Binding-site contacts:
Ligand atom O5 contacts residue LEU53 of chain 1.A at 3.8 Å.
Ligand atom C3 contacts residue ASN50 of chain 1.A at 3.7 Å.
Ligand atom C4 contacts residue ASN50 of chain 1.A at 4.2 Å.
Ligand atom C2 contacts residue ASN50 of chain 1.A at 2.4 Å.
Ligand atom C5 contacts residue THR52 of chain 1.A at 3.6 Å.
Ligand atom C8 contacts residue ASN50 of chain 1.A at 3.7 Å.
Ligand atom O5 contacts residue ASN50 of chain 1.A at 2.3 Å (h-bond).
Ligand atom C1 contacts residue THR52 of chain 1.A at 3.4 Å.
Ligand atom O6 contacts residue LEU53 of chain 1.A at 3.5 Å.
Ligand atom O6 contacts residue THR52 of chain 1.A at 3.2 Å (h-bond).
Ligand atom C7 contacts residue ASN50 of chain 1.A at 3.4 Å.
Ligand atom C6 contacts residue THR52 of chain 1.A at 4.0 Å.
Ligand atom C1 contacts residue ASN50 of chain 1.A at 1.4 Å.
Ligand atom C5 contacts residue ASN50 of chain 1.A at 3.6 Å.
Ligand atom O5 contacts residue THR52 of chain 1.A at 3.3 Å (h-bond).
Ligand atom O7 contacts residue ASN50 of chain 1.A at 4.2 Å.
Ligand atom C6 contacts residue LEU53 of chain 1.A at 3.8 Å (hydrophobic).
Ligand atom C5 contacts residue LEU53 of chain 1.A at 4.5 Å (hydrophobic).
Ligand atom N2 contacts residue ASN50 of chain 1.A at 2.8 Å (h-bond).

Sequence of chain 1.A:
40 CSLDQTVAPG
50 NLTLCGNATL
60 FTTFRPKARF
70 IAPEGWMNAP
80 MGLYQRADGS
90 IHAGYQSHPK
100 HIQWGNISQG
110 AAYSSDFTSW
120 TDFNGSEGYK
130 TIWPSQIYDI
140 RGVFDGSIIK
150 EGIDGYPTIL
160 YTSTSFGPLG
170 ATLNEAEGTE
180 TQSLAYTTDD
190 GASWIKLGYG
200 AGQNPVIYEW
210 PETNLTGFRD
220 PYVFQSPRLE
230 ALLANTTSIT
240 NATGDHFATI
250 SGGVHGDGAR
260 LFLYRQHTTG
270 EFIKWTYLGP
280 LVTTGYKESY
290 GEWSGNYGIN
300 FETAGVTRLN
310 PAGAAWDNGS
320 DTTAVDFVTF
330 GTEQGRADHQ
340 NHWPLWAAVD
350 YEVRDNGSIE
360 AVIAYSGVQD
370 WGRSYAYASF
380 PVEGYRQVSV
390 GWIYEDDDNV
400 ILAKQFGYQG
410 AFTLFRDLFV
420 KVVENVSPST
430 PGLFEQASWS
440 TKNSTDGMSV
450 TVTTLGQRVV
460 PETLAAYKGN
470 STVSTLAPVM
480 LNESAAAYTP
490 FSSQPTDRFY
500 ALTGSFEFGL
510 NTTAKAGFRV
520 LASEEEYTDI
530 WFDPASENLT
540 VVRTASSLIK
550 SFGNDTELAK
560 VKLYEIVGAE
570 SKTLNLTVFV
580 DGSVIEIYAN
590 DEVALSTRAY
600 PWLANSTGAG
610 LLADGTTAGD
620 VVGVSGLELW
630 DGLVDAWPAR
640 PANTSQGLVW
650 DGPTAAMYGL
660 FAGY

The small molecule below binds the protein below.
Small molecule (SMILES): CC(=O)N[C@@H]1[C@@H](O)[C@H](O)[C@@H](CO)O[C@H]1O